The protein below binds the small molecule below.
Small molecule (SMILES): CC(=O)N[C@H]1[C@H](O[C@H]2[C@H](O)[C@@H](NC(C)=O)CO[C@@H]2CO)O[C@H](CO)[C@@H](O)[C@@H]1O

Binding-site contacts:
Ligand atom O5 contacts residue ASP90 of chain 1.G at 3.5 Å (salt-bridge).
Ligand atom C7 contacts residue GLU70 of chain 1.G at 4.0 Å.
Ligand atom C6 contacts residue ASP90 of chain 1.G at 4.4 Å.
Ligand atom O5 contacts residue ASN91 of chain 1.G at 2.4 Å (h-bond).
Ligand atom C3 contacts residue ASN91 of chain 1.G at 3.9 Å.
Ligand atom C6 contacts residue ARG225 of chain 1.G at 4.3 Å.
Ligand atom C2 contacts residue ARG225 of chain 1.G at 4.2 Å.
Ligand atom C8 contacts residue GLU70 of chain 1.G at 4.0 Å.
Ligand atom O7 contacts residue ASN91 of chain 1.G at 3.2 Å (h-bond).
Ligand atom C3 contacts residue ARG225 of chain 1.G at 4.3 Å.
Ligand atom C5 contacts residue ASN91 of chain 1.G at 3.8 Å.
Ligand atom C1 contacts residue ASP90 of chain 1.G at 4.2 Å.
Ligand atom C7 contacts residue CYS94 of chain 1.G at 4.3 Å (hydrophobic).
Ligand atom C8 contacts residue CYS140 of chain 1.G at 4.2 Å (hydrophobic).
Ligand atom C7 contacts residue ASN68 of chain 1.G at 3.6 Å.
Ligand atom C4 contacts residue ASN91 of chain 1.G at 4.3 Å.
Ligand atom N2 contacts residue ASN68 of chain 1.G at 4.5 Å.
Ligand atom C1 contacts residue GLU70 of chain 1.G at 4.2 Å.
Ligand atom C8 contacts residue CYS94 of chain 1.G at 4.4 Å (hydrophobic).
Ligand atom C8 contacts residue PRO69 of chain 1.G at 4.0 Å (hydrophobic).
Ligand atom N2 contacts residue GLU70 of chain 1.G at 3.8 Å.
Ligand atom O7 contacts residue CYS94 of chain 1.G at 3.5 Å.
Ligand atom N2 contacts residue ASN91 of chain 1.G at 3.0 Å (h-bond).
Ligand atom N2 contacts residue ARG225 of chain 1.G at 4.1 Å.
Ligand atom C2 contacts residue ASN91 of chain 1.G at 2.5 Å.
Ligand atom O5 contacts residue ARG225 of chain 1.G at 4.3 Å.
Ligand atom O3 contacts residue ARG225 of chain 1.G at 3.2 Å (salt-bridge).
Ligand atom O6 contacts residue ASN91 of chain 1.G at 4.2 Å.
Ligand atom C8 contacts residue PRO141 of chain 1.G at 3.9 Å (hydrophobic).
Ligand atom C8 contacts residue ASN68 of chain 1.G at 3.3 Å.
Ligand atom C7 contacts residue ASN91 of chain 1.G at 3.3 Å.
Ligand atom C1 contacts residue ASN91 of chain 1.G at 1.5 Å.
Ligand atom C7 contacts residue ARG225 of chain 1.G at 4.0 Å.
Ligand atom O7 contacts residue ARG225 of chain 1.G at 4.0 Å.
Ligand atom O7 contacts residue ASN68 of chain 1.G at 3.0 Å (h-bond).

Sequence of chain 1.G:
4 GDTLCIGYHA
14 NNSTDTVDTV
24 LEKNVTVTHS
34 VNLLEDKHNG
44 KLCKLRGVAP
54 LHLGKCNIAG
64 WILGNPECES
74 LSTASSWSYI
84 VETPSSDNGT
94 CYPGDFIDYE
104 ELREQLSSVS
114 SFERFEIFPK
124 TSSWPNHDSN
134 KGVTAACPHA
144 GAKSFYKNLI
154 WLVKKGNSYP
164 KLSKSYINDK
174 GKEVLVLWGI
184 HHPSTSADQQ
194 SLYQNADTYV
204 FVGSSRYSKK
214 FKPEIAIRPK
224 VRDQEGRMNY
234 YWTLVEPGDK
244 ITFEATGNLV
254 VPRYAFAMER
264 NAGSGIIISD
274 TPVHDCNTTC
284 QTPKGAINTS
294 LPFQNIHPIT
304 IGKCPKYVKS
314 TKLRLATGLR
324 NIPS